This small molecule binds to this protein.
Small molecule (SMILES): NCCc1c[nH]c2ccc(O)cc12

Binding-site contacts:
Ligand atom CB contacts residue CYS87 of chain 1.A at 3.9 Å (hydrophobic).
Ligand atom CE3 contacts residue ASN247 of chain 1.A at 3.4 Å.
Ligand atom CD2 contacts residue ASN247 of chain 1.A at 4.2 Å.
Ligand atom CA contacts residue VAL84 of chain 1.A at 4.1 Å (hydrophobic).
Ligand atom CD2 contacts residue VAL84 of chain 1.A at 4.3 Å (hydrophobic).
Ligand atom CD1 contacts residue THR173 of chain 1.A at 3.9 Å.
Ligand atom CZ2 contacts residue ALA169 of chain 1.A at 3.7 Å (hydrophobic).
Ligand atom CH2 contacts residue ASN247 of chain 1.A at 4.0 Å.
Ligand atom CD1 contacts residue PHE244 of chain 1.A at 3.9 Å (hydrophobic).
Ligand atom NE1 contacts residue PHE244 of chain 1.A at 4.0 Å.
Ligand atom NZ contacts residue CYS87 of chain 1.A at 3.4 Å (h-bond).
Ligand atom CE3 contacts residue VAL84 of chain 1.A at 4.5 Å (hydrophobic).
Ligand atom CA contacts residue CYS87 of chain 1.A at 3.7 Å (hydrophobic).
Ligand atom CB contacts residue PHE243 of chain 1.A at 3.6 Å (hydrophobic).
Ligand atom CZ3 contacts residue ASN247 of chain 1.A at 3.3 Å.
Ligand atom CZ3 contacts residue LEU159 of chain 1.A at 4.4 Å (hydrophobic).
Ligand atom OH contacts residue LEU159 of chain 1.A at 3.8 Å.
Ligand atom CZ2 contacts residue SER170 of chain 1.A at 4.4 Å.
Ligand atom NE1 contacts residue VAL84 of chain 1.A at 4.1 Å.
Ligand atom CA contacts residue ASP83 of chain 1.A at 3.8 Å.
Ligand atom CD1 contacts residue VAL84 of chain 1.A at 4.4 Å (hydrophobic).
Ligand atom CH2 contacts residue ALA169 of chain 1.A at 4.2 Å (hydrophobic).
Ligand atom CH2 contacts residue PHE165 of chain 1.A at 4.2 Å (hydrophobic).
Ligand atom CD1 contacts residue SER88 of chain 1.A at 4.0 Å.
Ligand atom CE2 contacts residue VAL84 of chain 1.A at 4.3 Å (hydrophobic).
Ligand atom CE3 contacts residue LEU159 of chain 1.A at 4.2 Å (hydrophobic).
Ligand atom NE1 contacts residue THR173 of chain 1.A at 3.7 Å.
Ligand atom CG contacts residue PHE244 of chain 1.A at 4.2 Å (hydrophobic).
Ligand atom CD2 contacts residue PHE244 of chain 1.A at 4.2 Å (hydrophobic).
Ligand atom NZ contacts residue PHE243 of chain 1.A at 4.3 Å.
Ligand atom NZ contacts residue ASP83 of chain 1.A at 3.1 Å (salt-bridge).
Ligand atom OH contacts residue ALA161 of chain 1.A at 4.1 Å.
Ligand atom CG contacts residue CYS87 of chain 1.A at 4.5 Å (hydrophobic).
Ligand atom OH contacts residue ASN247 of chain 1.A at 3.3 Å (h-bond).
Ligand atom CD1 contacts residue CYS87 of chain 1.A at 4.2 Å (hydrophobic).
Ligand atom NE1 contacts residue SER88 of chain 1.A at 3.9 Å.
Ligand atom CE2 contacts residue PHE244 of chain 1.A at 4.1 Å (hydrophobic).

Sequence of chain 1.A:
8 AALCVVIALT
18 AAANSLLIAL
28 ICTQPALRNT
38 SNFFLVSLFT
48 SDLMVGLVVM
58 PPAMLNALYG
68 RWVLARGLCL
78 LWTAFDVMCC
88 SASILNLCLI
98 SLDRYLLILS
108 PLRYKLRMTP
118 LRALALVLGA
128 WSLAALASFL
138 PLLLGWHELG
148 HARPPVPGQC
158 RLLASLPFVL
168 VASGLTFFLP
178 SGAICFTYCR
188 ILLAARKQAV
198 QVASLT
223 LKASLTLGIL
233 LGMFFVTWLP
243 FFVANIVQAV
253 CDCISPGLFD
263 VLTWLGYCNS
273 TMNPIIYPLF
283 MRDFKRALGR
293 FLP